The protein below binds the small molecule below.
Small molecule (SMILES): CC(=O)N[C@H]1[C@H](O[C@H]2[C@H](O)[C@@H](NC(C)=O)CO[C@@H]2CO)O[C@H](CO)[C@@H](O[C@@H]2O[C@H](CO)[C@@H](O)[C@H](O)[C@@H]2O)[C@@H]1O

Binding-site contacts:
Ligand atom C1 contacts residue ASN300 of chain 1.C at 1.4 Å.
Ligand atom C7 contacts residue ASN300 of chain 1.C at 3.9 Å.
Ligand atom C5 contacts residue SER297 of chain 1.C at 3.4 Å.
Ligand atom C8 contacts residue GLU282 of chain 1.C at 4.0 Å.
Ligand atom O7 contacts residue LEU367 of chain 1.C at 2.8 Å (h-bond).
Ligand atom C8 contacts residue THR302 of chain 1.C at 4.1 Å.
Ligand atom O5 contacts residue ASN300 of chain 1.C at 2.2 Å (h-bond).
Ligand atom O3 contacts residue HIS366 of chain 1.C at 4.3 Å.
Ligand atom C6 contacts residue SER297 of chain 1.C at 3.4 Å.
Ligand atom C1 contacts residue SER297 of chain 1.C at 3.5 Å.
Ligand atom O4 contacts residue LEU367 of chain 1.C at 4.0 Å.
Ligand atom O6 contacts residue LEU284 of chain 1.C at 4.3 Å.
Ligand atom C8 contacts residue LEU367 of chain 1.C at 3.8 Å (hydrophobic).
Ligand atom C5 contacts residue ASN300 of chain 1.C at 3.6 Å.
Ligand atom C3 contacts residue LEU367 of chain 1.C at 4.1 Å (hydrophobic).
Ligand atom C1 contacts residue THR302 of chain 1.C at 4.2 Å.
Ligand atom O6 contacts residue SER297 of chain 1.C at 2.5 Å (h-bond).
Ligand atom O7 contacts residue ASN300 of chain 1.C at 4.2 Å.
Ligand atom O5 contacts residue LYS299 of chain 1.C at 4.1 Å.
Ligand atom C7 contacts residue HIS366 of chain 1.C at 4.4 Å.
Ligand atom C4 contacts residue LEU367 of chain 1.C at 4.1 Å (hydrophobic).
Ligand atom C6 contacts residue LEU367 of chain 1.C at 4.4 Å (hydrophobic).
Ligand atom O5 contacts residue SER297 of chain 1.C at 2.9 Å (h-bond).
Ligand atom C5 contacts residue LEU367 of chain 1.C at 3.5 Å (hydrophobic).
Ligand atom C4 contacts residue ASN300 of chain 1.C at 4.2 Å.
Ligand atom C8 contacts residue LEU284 of chain 1.C at 3.5 Å (hydrophobic).
Ligand atom O6 contacts residue ASP283 of chain 1.C at 3.0 Å (salt-bridge).
Ligand atom C2 contacts residue ASN300 of chain 1.C at 2.5 Å.
Ligand atom C6 contacts residue ASP283 of chain 1.C at 3.5 Å.
Ligand atom C7 contacts residue LEU367 of chain 1.C at 3.7 Å (hydrophobic).
Ligand atom O7 contacts residue HIS366 of chain 1.C at 3.7 Å.
Ligand atom N2 contacts residue ASN300 of chain 1.C at 3.0 Å (h-bond).
Ligand atom C7 contacts residue THR302 of chain 1.C at 3.9 Å.
Ligand atom O6 contacts residue LYS299 of chain 1.C at 4.3 Å.
Ligand atom O5 contacts residue LEU367 of chain 1.C at 4.3 Å.
Ligand atom O6 contacts residue LEU367 of chain 1.C at 4.4 Å.
Ligand atom C1 contacts residue LEU367 of chain 1.C at 4.2 Å (hydrophobic).
Ligand atom O6 contacts residue LYS298 of chain 1.C at 4.1 Å.
Ligand atom C3 contacts residue ASN300 of chain 1.C at 3.9 Å.
Ligand atom O7 contacts residue THR302 of chain 1.C at 3.7 Å.

Sequence of chain 1.C:
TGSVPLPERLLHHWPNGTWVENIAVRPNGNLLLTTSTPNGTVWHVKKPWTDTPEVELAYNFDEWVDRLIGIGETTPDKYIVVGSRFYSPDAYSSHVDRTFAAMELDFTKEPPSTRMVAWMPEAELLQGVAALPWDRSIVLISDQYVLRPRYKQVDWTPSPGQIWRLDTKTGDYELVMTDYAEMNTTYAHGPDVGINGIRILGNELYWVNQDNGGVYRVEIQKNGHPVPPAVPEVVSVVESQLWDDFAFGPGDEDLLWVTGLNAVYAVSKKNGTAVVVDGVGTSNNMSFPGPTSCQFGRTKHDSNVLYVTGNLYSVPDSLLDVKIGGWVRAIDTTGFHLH